Sequence of chain 1.A:
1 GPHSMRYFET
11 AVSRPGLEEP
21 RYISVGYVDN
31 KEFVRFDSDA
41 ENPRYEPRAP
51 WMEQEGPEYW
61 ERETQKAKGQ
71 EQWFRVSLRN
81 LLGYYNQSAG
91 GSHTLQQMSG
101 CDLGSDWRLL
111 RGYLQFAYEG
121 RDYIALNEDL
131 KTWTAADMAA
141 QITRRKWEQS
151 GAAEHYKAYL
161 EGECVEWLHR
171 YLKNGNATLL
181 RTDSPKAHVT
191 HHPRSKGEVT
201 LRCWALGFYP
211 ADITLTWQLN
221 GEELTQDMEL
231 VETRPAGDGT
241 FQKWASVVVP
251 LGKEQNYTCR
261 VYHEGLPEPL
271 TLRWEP

This protein binds this small molecule.
Small molecule (SMILES): CC(C)C[C@H](NC(=O)[C@H](C)NC(=O)[C@@H]1CCCN1C(=O)[C@H](Cc1ccc(O)cc1)NC(=O)[C@H](CC(N)=O)NC(=O)[C@H](CO)NC(=O)[C@@H]1CCCN1C(=O)[C@H](C)NC(=O)[C@@H](N)Cc1ccccc1)C(=O)O

Binding-site contacts:
Ligand atom N contacts residue TYR156 of chain 1.A at 3.2 Å (h-bond).
Ligand atom N contacts residue TYR7 of chain 1.A at 3.4 Å (h-bond).
Ligand atom O contacts residue TRP147 of chain 1.A at 3.2 Å (h-bond).
Ligand atom CB contacts residue TYR159 of chain 1.A at 3.3 Å (hydrophobic).
Ligand atom CB contacts residue TRP167 of chain 1.A at 3.3 Å (hydrophobic).
Ligand atom CA contacts residue TYR156 of chain 1.A at 3.4 Å (hydrophobic).
Ligand atom OD1 contacts residue GLN97 of chain 1.A at 2.7 Å (h-bond).
Ligand atom OG contacts residue NAG1 of chain 1.G at 1.4 Å.
Ligand atom CB contacts residue NAG1 of chain 1.G at 2.4 Å.
Ligand atom OH contacts residue NAG1 of chain 1.G at 2.9 Å (h-bond).
Ligand atom CE2 contacts residue NAG1 of chain 1.G at 3.3 Å.
Ligand atom O contacts residue LYS146 of chain 1.A at 3.4 Å (salt-bridge).
Ligand atom ND2 contacts residue GLN70 of chain 1.A at 3.4 Å (h-bond).
Ligand atom O contacts residue THR143 of chain 1.A at 2.8 Å (h-bond).
Ligand atom C contacts residue TYR7 of chain 1.A at 3.3 Å (hydrophobic).
Ligand atom O contacts residue TRP147 of chain 1.A at 3.1 Å (h-bond).
Ligand atom O contacts residue NAG1 of chain 1.G at 2.6 Å (h-bond).
Ligand atom O contacts residue TYR84 of chain 1.A at 3.0 Å (h-bond).
Ligand atom C contacts residue LYS146 of chain 1.A at 3.4 Å.
Ligand atom CG contacts residue TRP147 of chain 1.A at 3.4 Å (hydrophobic).
Ligand atom O contacts residue TRP73 of chain 1.A at 3.2 Å (h-bond).
Ligand atom O contacts residue LYS66 of chain 1.A at 3.0 Å (salt-bridge).
Ligand atom N contacts residue SER77 of chain 1.A at 3.0 Å (h-bond).
Ligand atom ND2 contacts residue GLN97 of chain 1.A at 3.1 Å (h-bond).
Ligand atom N contacts residue TYR7 of chain 1.A at 2.8 Å (h-bond).
Ligand atom CE1 contacts residue HIS155 of chain 1.A at 3.1 Å.
Ligand atom CA contacts residue GLN70 of chain 1.A at 3.3 Å.
Ligand atom CZ contacts residue HIS155 of chain 1.A at 3.3 Å.
Ligand atom N contacts residue TYR171 of chain 1.A at 2.6 Å (h-bond).
Ligand atom CD1 contacts residue TRP167 of chain 1.A at 3.2 Å (hydrophobic).
Ligand atom N contacts residue GLU63 of chain 1.A at 3.0 Å (salt-bridge).
Ligand atom O contacts residue TYR159 of chain 1.A at 2.9 Å (h-bond).
Ligand atom CA contacts residue TRP73 of chain 1.A at 3.4 Å (hydrophobic).
Ligand atom O contacts residue LYS146 of chain 1.A at 3.3 Å (salt-bridge).
Ligand atom CD2 contacts residue TRP147 of chain 1.A at 3.3 Å (hydrophobic).
Ligand atom OXT contacts residue TYR84 of chain 1.A at 3.1 Å (h-bond).
Ligand atom N contacts residue GLN70 of chain 1.A at 2.9 Å (h-bond).
Ligand atom OXT contacts residue LYS146 of chain 1.A at 2.9 Å (salt-bridge).
Ligand atom OXT contacts residue ASN80 of chain 1.A at 3.1 Å (h-bond).
Ligand atom O contacts residue TYR7 of chain 1.A at 3.3 Å.